Sequence of chain 1.C:
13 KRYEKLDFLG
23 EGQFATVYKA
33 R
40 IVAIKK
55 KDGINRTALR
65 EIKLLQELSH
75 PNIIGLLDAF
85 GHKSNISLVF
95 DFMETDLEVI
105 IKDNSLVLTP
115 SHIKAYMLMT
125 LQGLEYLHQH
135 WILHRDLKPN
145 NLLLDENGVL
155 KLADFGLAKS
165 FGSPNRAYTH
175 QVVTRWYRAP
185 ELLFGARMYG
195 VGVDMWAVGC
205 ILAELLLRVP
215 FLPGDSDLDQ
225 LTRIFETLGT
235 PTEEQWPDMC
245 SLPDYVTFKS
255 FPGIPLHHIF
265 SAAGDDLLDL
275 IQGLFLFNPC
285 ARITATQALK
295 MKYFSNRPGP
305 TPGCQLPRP

Binding-site contacts:
Ligand atom N06 contacts residue MET97 of chain 1.C at 3.2 Å.
Ligand atom C26 contacts residue ASN144 of chain 1.C at 3.3 Å.
Ligand atom C16 contacts residue X501 of chain 1.D at 0.4 Å.
Ligand atom C01 contacts residue PHE94 of chain 1.C at 3.4 Å (hydrophobic).
Ligand atom C02 contacts residue X501 of chain 1.D at 0.0 Å.
Ligand atom C21 contacts residue X501 of chain 1.D at 0.4 Å.
Ligand atom C18 contacts residue X501 of chain 1.D at 0.1 Å.
Ligand atom C26 contacts residue X501 of chain 1.D at 1.0 Å.
Ligand atom C03 contacts residue X501 of chain 1.D at 0.1 Å.
Ligand atom C08 contacts residue X501 of chain 1.D at 0.1 Å.
Ligand atom C01 contacts residue X501 of chain 1.D at 0.0 Å.
Ligand atom C17 contacts residue X501 of chain 1.D at 0.1 Å.
Ligand atom C23 contacts residue X501 of chain 1.D at 0.6 Å.
Ligand atom C13 contacts residue X501 of chain 1.D at 1.2 Å.
Ligand atom C11 contacts residue X501 of chain 1.D at 0.3 Å.
Ligand atom C15 contacts residue X501 of chain 1.D at 0.6 Å.
Ligand atom N25 contacts residue X501 of chain 1.D at 0.6 Å.
Ligand atom C04 contacts residue X501 of chain 1.D at 0.0 Å.
Ligand atom C26 contacts residue ASN145 of chain 1.C at 3.3 Å.
Ligand atom C11 contacts residue GLU98 of chain 1.C at 3.5 Å.
Ligand atom O28 contacts residue X501 of chain 1.D at 0.7 Å.
Ligand atom O22 contacts residue X501 of chain 1.D at 0.3 Å (h-bond).
Ligand atom N19 contacts residue X501 of chain 1.D at 0.1 Å (h-bond).
Ligand atom C10 contacts residue X501 of chain 1.D at 0.2 Å.
Ligand atom N09 contacts residue MET97 of chain 1.C at 2.8 Å (h-bond).
Ligand atom C05 contacts residue X501 of chain 1.D at 0.1 Å.
Ligand atom C12 contacts residue X501 of chain 1.D at 0.9 Å.
Ligand atom C13 contacts residue GLU98 of chain 1.C at 3.5 Å.
Ligand atom N07 contacts residue X501 of chain 1.D at 0.0 Å (h-bond).
Ligand atom C10 contacts residue MET97 of chain 1.C at 3.3 Å (hydrophobic).
Ligand atom C12 contacts residue GLU98 of chain 1.C at 3.3 Å.
Ligand atom C27 contacts residue X501 of chain 1.D at 1.0 Å.
Ligand atom N29 contacts residue X501 of chain 1.D at 0.1 Å (h-bond).
Ligand atom C20 contacts residue X501 of chain 1.D at 0.1 Å.
Ligand atom N25 contacts residue ASN145 of chain 1.C at 3.3 Å (h-bond).
Ligand atom N09 contacts residue X501 of chain 1.D at 0.1 Å (h-bond).
Ligand atom C30 contacts residue X501 of chain 1.D at 0.0 Å.
Ligand atom C24 contacts residue X501 of chain 1.D at 1.0 Å.
Ligand atom N06 contacts residue X501 of chain 1.D at 0.1 Å (h-bond).
Ligand atom C14 contacts residue X501 of chain 1.D at 0.9 Å.

The protein below binds the small molecule below.
Small molecule (SMILES): CC(C)c1cnn2c(NCc3ccccc3)cc(NC[C@@]3(O)CCNC[C@@H]3O)nc12